Sequence of chain 16.A:
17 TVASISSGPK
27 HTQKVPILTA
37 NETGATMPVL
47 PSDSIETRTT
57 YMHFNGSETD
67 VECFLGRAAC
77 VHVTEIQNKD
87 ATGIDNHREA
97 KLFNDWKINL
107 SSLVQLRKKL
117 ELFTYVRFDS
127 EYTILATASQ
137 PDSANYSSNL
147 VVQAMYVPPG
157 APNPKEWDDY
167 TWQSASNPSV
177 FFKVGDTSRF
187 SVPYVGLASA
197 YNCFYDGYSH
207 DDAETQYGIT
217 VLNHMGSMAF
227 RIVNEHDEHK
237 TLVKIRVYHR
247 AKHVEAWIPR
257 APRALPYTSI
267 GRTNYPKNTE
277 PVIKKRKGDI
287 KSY

Binding-site contacts:
Ligand atom C31 contacts residue PRO174 of chain 16.A at 3.4 Å (hydrophobic).
Ligand atom O1 contacts residue ALA24 of chain 16.C at 3.6 Å.
Ligand atom C5A contacts residue CYS199 of chain 16.A at 3.9 Å (hydrophobic).
Ligand atom C4 contacts residue TYR152 of chain 16.A at 3.9 Å (hydrophobic).
Ligand atom C3C contacts residue VAL188 of chain 16.A at 3.2 Å (hydrophobic).
Ligand atom C5C contacts residue ILE104 of chain 16.A at 4.0 Å (hydrophobic).
Ligand atom N3A contacts residue ASN219 of chain 16.A at 3.8 Å.
Ligand atom C2C contacts residue VAL188 of chain 16.A at 3.4 Å (hydrophobic).
Ligand atom N2 contacts residue PHE186 of chain 16.A at 3.9 Å.
Ligand atom C4A contacts residue ASN219 of chain 16.A at 3.9 Å.
Ligand atom C5B contacts residue LEU106 of chain 16.A at 4.0 Å (hydrophobic).
Ligand atom C4C contacts residue VAL188 of chain 16.A at 3.9 Å (hydrophobic).
Ligand atom CM2 contacts residue LEU116 of chain 16.A at 3.6 Å (hydrophobic).
Ligand atom C2B contacts residue MET221 of chain 16.A at 3.6 Å (hydrophobic).
Ligand atom C4 contacts residue MET224 of chain 16.A at 4.0 Å (hydrophobic).
Ligand atom C5 contacts residue MET224 of chain 16.A at 4.0 Å (hydrophobic).
Ligand atom C5 contacts residue PHE186 of chain 16.A at 3.7 Å (hydrophobic).
Ligand atom C7C contacts residue TYR128 of chain 16.A at 3.7 Å (hydrophobic).
Ligand atom C1C contacts residue MET224 of chain 16.A at 3.4 Å (hydrophobic).
Ligand atom C1B contacts residue MET221 of chain 16.A at 3.7 Å (hydrophobic).
Ligand atom C5C contacts residue TYR128 of chain 16.A at 3.6 Å (hydrophobic).
Ligand atom C31 contacts residue ALA150 of chain 16.A at 3.8 Å (hydrophobic).
Ligand atom C6C contacts residue VAL191 of chain 16.A at 3.5 Å (hydrophobic).
Ligand atom C31 contacts residue SER175 of chain 16.A at 3.6 Å.
Ligand atom C5 contacts residue TYR152 of chain 16.A at 3.8 Å (hydrophobic).
Ligand atom C5B contacts residue TYR197 of chain 16.A at 3.7 Å (hydrophobic).
Ligand atom O1 contacts residue TYR152 of chain 16.A at 4.0 Å.
Ligand atom C6B contacts residue TYR197 of chain 16.A at 3.5 Å (hydrophobic).
Ligand atom C2C contacts residue TYR152 of chain 16.A at 4.0 Å (hydrophobic).
Ligand atom C4 contacts residue PHE186 of chain 16.A at 3.5 Å (hydrophobic).
Ligand atom C4A contacts residue ILE215 of chain 16.A at 3.9 Å (hydrophobic).
Ligand atom C3 contacts residue PHE186 of chain 16.A at 3.8 Å (hydrophobic).
Ligand atom C3 contacts residue PRO174 of chain 16.A at 3.8 Å (hydrophobic).
Ligand atom O1 contacts residue PHE186 of chain 16.A at 3.7 Å.
Ligand atom N2 contacts residue PRO174 of chain 16.A at 3.9 Å.
Ligand atom N2 contacts residue ALA24 of chain 16.C at 3.3 Å.
Ligand atom C4A contacts residue ASN198 of chain 16.A at 4.0 Å.
Ligand atom O1 contacts residue VAL188 of chain 16.A at 3.8 Å.
Ligand atom O1B contacts residue MET221 of chain 16.A at 3.7 Å.
Ligand atom C31 contacts residue VAL176 of chain 16.A at 3.3 Å (hydrophobic).

Sequence of chain 16.C:
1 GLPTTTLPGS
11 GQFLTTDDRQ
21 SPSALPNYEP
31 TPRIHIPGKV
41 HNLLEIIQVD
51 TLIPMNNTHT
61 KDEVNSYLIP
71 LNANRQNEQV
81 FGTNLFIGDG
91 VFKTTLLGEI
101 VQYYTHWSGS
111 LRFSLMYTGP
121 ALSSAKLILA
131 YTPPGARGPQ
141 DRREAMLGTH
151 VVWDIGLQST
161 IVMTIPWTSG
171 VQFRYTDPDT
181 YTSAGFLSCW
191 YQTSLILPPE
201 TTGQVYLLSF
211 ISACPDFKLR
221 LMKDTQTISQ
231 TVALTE

The small molecule below binds the protein below.
Small molecule (SMILES): CC[C@H]1COC(c2ccc(OCCCCCCCc3cc(C)no3)cc2)=N1